Sequence of chain 1.E:
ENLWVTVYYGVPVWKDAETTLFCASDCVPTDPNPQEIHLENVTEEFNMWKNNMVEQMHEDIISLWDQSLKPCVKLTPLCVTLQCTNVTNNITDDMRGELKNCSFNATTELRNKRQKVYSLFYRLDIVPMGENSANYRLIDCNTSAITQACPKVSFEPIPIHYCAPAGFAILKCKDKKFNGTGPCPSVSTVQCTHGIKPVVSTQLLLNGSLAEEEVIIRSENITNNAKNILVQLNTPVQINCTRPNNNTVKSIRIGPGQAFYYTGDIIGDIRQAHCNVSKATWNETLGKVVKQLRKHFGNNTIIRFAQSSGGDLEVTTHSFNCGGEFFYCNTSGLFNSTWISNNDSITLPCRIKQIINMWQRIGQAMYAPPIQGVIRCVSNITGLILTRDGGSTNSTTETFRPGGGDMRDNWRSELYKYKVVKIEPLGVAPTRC

This small molecule binds to this protein.
Small molecule (SMILES): CC(=O)N[C@@H]1[C@@H](O)[C@H](O)[C@@H](CO)O[C@H]1O

Binding-site contacts:
Ligand atom N2 contacts residue ASN134 of chain 1.E at 3.0 Å (h-bond).
Ligand atom O6 contacts residue ARG144 of chain 1.E at 3.7 Å.
Ligand atom O5 contacts residue ASN134 of chain 1.E at 2.5 Å (h-bond).
Ligand atom C2 contacts residue ASN134 of chain 1.E at 2.6 Å.
Ligand atom C7 contacts residue ASN134 of chain 1.E at 3.4 Å.
Ligand atom C5 contacts residue ASN134 of chain 1.E at 3.8 Å.
Ligand atom C8 contacts residue ASN134 of chain 1.E at 3.8 Å.
Ligand atom C1 contacts residue ASN134 of chain 1.E at 1.5 Å.
Ligand atom O7 contacts residue ASN134 of chain 1.E at 3.4 Å (h-bond).
Ligand atom C8 contacts residue THR133 of chain 1.E at 3.7 Å.
Ligand atom C4 contacts residue ASN134 of chain 1.E at 4.4 Å.
Ligand atom C3 contacts residue ASN134 of chain 1.E at 3.9 Å.